Binding-site contacts:
Ligand atom NE contacts residue GLU38 of chain 1.A at 2.8 Å (salt-bridge).
Ligand atom CE2 contacts residue GLY164 of chain 1.A at 3.4 Å.
Ligand atom O10 contacts residue ASP70 of chain 1.A at 3.4 Å.
Ligand atom C92 contacts residue GLU196 of chain 1.A at 3.5 Å.
Ligand atom CE2 contacts residue ALA166 of chain 1.A at 3.5 Å (hydrophobic).
Ligand atom C9 contacts residue GLU197 of chain 1.A at 3.9 Å.
Ligand atom C92 contacts residue ARG212 of chain 1.A at 3.6 Å.
Ligand atom O1B contacts residue ARG37 of chain 1.A at 2.9 Å (salt-bridge).
Ligand atom C2 contacts residue TYR324 of chain 1.A at 2.9 Å (hydrophobic).
Ligand atom O1A contacts residue ARG290 of chain 1.A at 2.7 Å (salt-bridge).
Ligand atom O1B contacts residue ARG290 of chain 1.A at 2.8 Å (salt-bridge).
Ligand atom C3 contacts residue ARG37 of chain 1.A at 3.7 Å.
Ligand atom C92 contacts residue ASN214 of chain 1.A at 3.7 Å.
Ligand atom O10 contacts residue ARG71 of chain 1.A at 3.0 Å (salt-bridge).
Ligand atom CZ contacts residue ASN141 of chain 1.A at 3.8 Å.
Ligand atom CG contacts residue ILE142 of chain 1.A at 3.8 Å (hydrophobic).
Ligand atom C91 contacts residue GLU197 of chain 1.A at 3.6 Å.
Ligand atom CE2 contacts residue ASN141 of chain 1.A at 3.5 Å.
Ligand atom C1 contacts residue ARG290 of chain 1.A at 3.4 Å.
Ligand atom C3 contacts residue ASP70 of chain 1.A at 3.3 Å.
Ligand atom C4 contacts residue GLU38 of chain 1.A at 3.5 Å.
Ligand atom CG contacts residue ALA166 of chain 1.A at 3.7 Å (hydrophobic).
Ligand atom CD1 contacts residue ILE142 of chain 1.A at 3.8 Å (hydrophobic).
Ligand atom C4 contacts residue ASP70 of chain 1.A at 3.4 Å.
Ligand atom C1 contacts residue TYR324 of chain 1.A at 3.0 Å (hydrophobic).
Ligand atom C4 contacts residue TYR324 of chain 1.A at 3.6 Å (hydrophobic).
Ligand atom C3 contacts residue TYR324 of chain 1.A at 3.2 Å (hydrophobic).
Ligand atom NE contacts residue ASP70 of chain 1.A at 2.7 Å (salt-bridge).
Ligand atom C6 contacts residue GLU197 of chain 1.A at 3.8 Å.
Ligand atom O1B contacts residue TYR324 of chain 1.A at 3.5 Å (h-bond).
Ligand atom CZ contacts residue ALA166 of chain 1.A at 3.8 Å (hydrophobic).
Ligand atom C3 contacts residue GLU38 of chain 1.A at 3.5 Å.
Ligand atom O6 contacts residue TYR324 of chain 1.A at 3.3 Å (h-bond).
Ligand atom O1A contacts residue ARG212 of chain 1.A at 3.6 Å (salt-bridge).
Ligand atom C5 contacts residue ASP70 of chain 1.A at 3.6 Å.
Ligand atom CD2 contacts residue ARG144 of chain 1.A at 3.3 Å.
Ligand atom O1A contacts residue TYR324 of chain 1.A at 3.2 Å (h-bond).
Ligand atom C91 contacts residue ARG212 of chain 1.A at 3.8 Å.
Ligand atom CD2 contacts residue ALA166 of chain 1.A at 3.5 Å (hydrophobic).
Ligand atom C6 contacts residue TYR324 of chain 1.A at 3.6 Å (hydrophobic).

Sequence of chain 1.A:
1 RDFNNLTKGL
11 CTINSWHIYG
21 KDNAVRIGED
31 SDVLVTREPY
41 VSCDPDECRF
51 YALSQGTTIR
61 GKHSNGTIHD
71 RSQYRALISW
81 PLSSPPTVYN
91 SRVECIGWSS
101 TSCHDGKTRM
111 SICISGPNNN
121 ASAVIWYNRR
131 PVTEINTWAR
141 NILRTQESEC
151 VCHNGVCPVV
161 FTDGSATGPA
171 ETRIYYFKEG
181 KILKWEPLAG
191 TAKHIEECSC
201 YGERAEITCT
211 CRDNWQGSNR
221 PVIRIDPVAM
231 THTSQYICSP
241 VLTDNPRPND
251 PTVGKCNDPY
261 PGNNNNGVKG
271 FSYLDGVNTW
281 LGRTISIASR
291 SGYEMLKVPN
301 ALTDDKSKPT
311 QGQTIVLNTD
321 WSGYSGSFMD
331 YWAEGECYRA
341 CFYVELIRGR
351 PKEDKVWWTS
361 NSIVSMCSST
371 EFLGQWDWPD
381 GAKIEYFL

A small-molecule ligand and the protein it binds are described below.
Small molecule (SMILES): CCCN(CCc1ccccc1)C(=O)[C@@H]1OC(C(=O)O)=C[C@H](N)[C@H]1NC(C)=O